A protein and the small-molecule ligand that binds it are described below.
Small molecule (SMILES): CCCCCCCCC(=O)c1ccc(O)c(O)c1O

Binding-site contacts:
Ligand atom O8 contacts residue LEU159 of chain 1.B at 2.8 Å.
Ligand atom C11 contacts residue LEU156 of chain 1.B at 4.0 Å (hydrophobic).
Ligand atom C4 contacts residue THR163 of chain 1.B at 3.6 Å.
Ligand atom C18 contacts residue LYS208 of chain 1.B at 3.2 Å.
Ligand atom C6 contacts residue LEU159 of chain 1.B at 3.0 Å (hydrophobic).
Ligand atom C13 contacts residue LEU209 of chain 1.B at 4.0 Å (hydrophobic).
Ligand atom O9 contacts residue GLN178 of chain 1.B at 2.7 Å (h-bond).
Ligand atom C15 contacts residue LEU209 of chain 1.B at 4.0 Å (hydrophobic).
Ligand atom C14 contacts residue LEU156 of chain 1.B at 4.3 Å (hydrophobic).
Ligand atom C6 contacts residue GLN178 of chain 1.B at 3.8 Å.
Ligand atom C2 contacts residue LEU159 of chain 1.B at 4.1 Å (hydrophobic).
Ligand atom C5 contacts residue LEU159 of chain 1.B at 3.8 Å (hydrophobic).
Ligand atom C16 contacts residue LEU205 of chain 1.B at 3.4 Å (hydrophobic).
Ligand atom C7 contacts residue LEU159 of chain 1.B at 3.2 Å (hydrophobic).
Ligand atom C5 contacts residue THR163 of chain 1.B at 2.6 Å.
Ligand atom C16 contacts residue LEU99 of chain 1.B at 3.7 Å (hydrophobic).
Ligand atom C15 contacts residue LEU212 of chain 1.B at 4.1 Å (hydrophobic).
Ligand atom C6 contacts residue THR163 of chain 1.B at 3.2 Å.
Ligand atom O19 contacts residue LEU209 of chain 1.B at 3.5 Å.
Ligand atom O10 contacts residue GLN178 of chain 1.B at 3.7 Å.
Ligand atom C18 contacts residue PHE139 of chain 1.B at 4.0 Å (hydrophobic).
Ligand atom C14 contacts residue LEU205 of chain 1.B at 3.9 Å (hydrophobic).
Ligand atom C18 contacts residue LEU205 of chain 1.B at 3.8 Å (hydrophobic).
Ligand atom C17 contacts residue LYS208 of chain 1.B at 3.8 Å.
Ligand atom C11 contacts residue LEU159 of chain 1.B at 4.1 Å (hydrophobic).
Ligand atom C12 contacts residue LEU156 of chain 1.B at 3.3 Å (hydrophobic).
Ligand atom O19 contacts residue LEU206 of chain 1.B at 3.9 Å.
Ligand atom C18 contacts residue LEU212 of chain 1.B at 4.0 Å (hydrophobic).
Ligand atom O9 contacts residue LEU159 of chain 1.B at 2.8 Å (h-bond).
Ligand atom C11 contacts residue VAL160 of chain 1.B at 4.0 Å (hydrophobic).
Ligand atom C18 contacts residue LEU209 of chain 1.B at 3.2 Å (hydrophobic).
Ligand atom C5 contacts residue GLN178 of chain 1.B at 4.2 Å.
Ligand atom C17 contacts residue LEU209 of chain 1.B at 4.2 Å (hydrophobic).
Ligand atom O8 contacts residue VAL160 of chain 1.B at 4.1 Å.
Ligand atom C15 contacts residue LEU99 of chain 1.B at 4.2 Å (hydrophobic).
Ligand atom C17 contacts residue LEU205 of chain 1.B at 3.2 Å (hydrophobic).
Ligand atom O9 contacts residue ILE162 of chain 1.B at 3.6 Å (h-bond).
Ligand atom O10 contacts residue ASP164 of chain 1.B at 4.3 Å.
Ligand atom O9 contacts residue THR163 of chain 1.B at 3.2 Å (h-bond).
Ligand atom O10 contacts residue THR163 of chain 1.B at 1.5 Å (h-bond).

Sequence of chain 1.B:
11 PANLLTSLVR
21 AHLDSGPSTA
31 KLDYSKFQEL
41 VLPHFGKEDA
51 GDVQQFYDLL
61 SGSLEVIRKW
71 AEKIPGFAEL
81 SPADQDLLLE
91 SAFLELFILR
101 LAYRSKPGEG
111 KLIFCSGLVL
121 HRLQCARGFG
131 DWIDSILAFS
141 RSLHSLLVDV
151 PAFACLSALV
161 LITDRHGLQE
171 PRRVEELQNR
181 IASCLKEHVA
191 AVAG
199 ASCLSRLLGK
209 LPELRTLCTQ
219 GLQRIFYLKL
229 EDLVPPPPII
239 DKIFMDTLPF